Binding-site contacts:
Ligand atom C6 contacts residue LYS117 of chain 1.A at 3.5 Å.
Ligand atom O3G contacts residue LYS16 of chain 1.A at 2.6 Å (salt-bridge).
Ligand atom O2G contacts residue MG1 of chain 1.C at 2.0 Å.
Ligand atom C3' contacts residue GLU31 of chain 1.A at 3.5 Å.
Ligand atom O2' contacts residue PHE28 of chain 1.A at 3.1 Å.
Ligand atom O1B contacts residue LYS16 of chain 1.A at 2.8 Å (salt-bridge).
Ligand atom O2B contacts residue LYS16 of chain 1.A at 3.5 Å (salt-bridge).
Ligand atom N7 contacts residue ASN116 of chain 1.A at 3.1 Å (h-bond).
Ligand atom O2' contacts residue ASP30 of chain 1.A at 3.0 Å (salt-bridge).
Ligand atom PB contacts residue LYS16 of chain 1.A at 3.5 Å.
Ligand atom O1A contacts residue ALA18 of chain 1.A at 2.8 Å (h-bond).
Ligand atom O1G contacts residue PRO34 of chain 1.A at 3.4 Å.
Ligand atom O3G contacts residue GLY60 of chain 1.A at 2.8 Å (h-bond).
Ligand atom O2B contacts residue SER17 of chain 1.A at 2.9 Å (h-bond).
Ligand atom O2B contacts residue MG1 of chain 1.C at 2.0 Å.
Ligand atom C8 contacts residue GLY15 of chain 1.A at 3.5 Å.
Ligand atom O2G contacts residue THR35 of chain 1.A at 2.9 Å (h-bond).
Ligand atom O1B contacts residue VAL14 of chain 1.A at 3.2 Å (h-bond).
Ligand atom PB contacts residue MG1 of chain 1.C at 3.2 Å.
Ligand atom N2 contacts residue LEU120 of chain 1.A at 3.4 Å.
Ligand atom O1B contacts residue GLY13 of chain 1.A at 3.5 Å (h-bond).
Ligand atom O6 contacts residue ALA146 of chain 1.A at 2.8 Å (h-bond).
Ligand atom O1B contacts residue GLY15 of chain 1.A at 3.0 Å (h-bond).
Ligand atom N3B contacts residue GLY13 of chain 1.A at 3.1 Å (h-bond).
Ligand atom O6 contacts residue SER145 of chain 1.A at 3.4 Å.
Ligand atom O3A contacts residue GLY15 of chain 1.A at 3.2 Å (h-bond).
Ligand atom O1A contacts residue SER17 of chain 1.A at 3.3 Å (h-bond).
Ligand atom O2' contacts residue VAL29 of chain 1.A at 2.6 Å (h-bond).
Ligand atom C2' contacts residue VAL29 of chain 1.A at 3.4 Å (hydrophobic).
Ligand atom O1A contacts residue GLY15 of chain 1.A at 3.2 Å.
Ligand atom O6 contacts residue LYS117 of chain 1.A at 3.3 Å.
Ligand atom O3' contacts residue ASP30 of chain 1.A at 2.8 Å (salt-bridge).
Ligand atom PG contacts residue MG1 of chain 1.C at 3.2 Å.
Ligand atom O3G contacts residue GLY12 of chain 1.A at 3.4 Å.
Ligand atom N3B contacts residue MG1 of chain 1.C at 3.3 Å.
Ligand atom N2 contacts residue ASP119 of chain 1.A at 2.8 Å (salt-bridge).
Ligand atom O6 contacts residue ASN116 of chain 1.A at 3.2 Å (h-bond).
Ligand atom O6 contacts residue ASP119 of chain 1.A at 3.5 Å (salt-bridge).
Ligand atom O4' contacts residue LYS117 of chain 1.A at 3.1 Å (salt-bridge).
Ligand atom N1 contacts residue ASP119 of chain 1.A at 2.7 Å (salt-bridge).

Sequence of chain 1.A:
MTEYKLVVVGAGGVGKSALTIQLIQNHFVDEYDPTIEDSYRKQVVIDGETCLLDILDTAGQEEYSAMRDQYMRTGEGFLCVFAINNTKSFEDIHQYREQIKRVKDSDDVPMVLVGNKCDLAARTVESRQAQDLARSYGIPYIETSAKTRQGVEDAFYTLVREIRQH

This small molecule binds to this protein.
Small molecule (SMILES): Nc1nc2c(ncn2[C@@H]2O[C@H](CO[P](=O)(O)O[P](=O)(O)NP(=O)(O)O)[C@@H](O)[C@H]2O)c(=O)[nH]1